This protein binds this small molecule.
Small molecule (SMILES): Nc1ncnc2c1ncn2[C@@H]1O[C@H](COP(=O)(O)OP(=O)(O)OP(O)(O)=S)[C@@H](O)[C@H]1O

Sequence of chain 1.A:
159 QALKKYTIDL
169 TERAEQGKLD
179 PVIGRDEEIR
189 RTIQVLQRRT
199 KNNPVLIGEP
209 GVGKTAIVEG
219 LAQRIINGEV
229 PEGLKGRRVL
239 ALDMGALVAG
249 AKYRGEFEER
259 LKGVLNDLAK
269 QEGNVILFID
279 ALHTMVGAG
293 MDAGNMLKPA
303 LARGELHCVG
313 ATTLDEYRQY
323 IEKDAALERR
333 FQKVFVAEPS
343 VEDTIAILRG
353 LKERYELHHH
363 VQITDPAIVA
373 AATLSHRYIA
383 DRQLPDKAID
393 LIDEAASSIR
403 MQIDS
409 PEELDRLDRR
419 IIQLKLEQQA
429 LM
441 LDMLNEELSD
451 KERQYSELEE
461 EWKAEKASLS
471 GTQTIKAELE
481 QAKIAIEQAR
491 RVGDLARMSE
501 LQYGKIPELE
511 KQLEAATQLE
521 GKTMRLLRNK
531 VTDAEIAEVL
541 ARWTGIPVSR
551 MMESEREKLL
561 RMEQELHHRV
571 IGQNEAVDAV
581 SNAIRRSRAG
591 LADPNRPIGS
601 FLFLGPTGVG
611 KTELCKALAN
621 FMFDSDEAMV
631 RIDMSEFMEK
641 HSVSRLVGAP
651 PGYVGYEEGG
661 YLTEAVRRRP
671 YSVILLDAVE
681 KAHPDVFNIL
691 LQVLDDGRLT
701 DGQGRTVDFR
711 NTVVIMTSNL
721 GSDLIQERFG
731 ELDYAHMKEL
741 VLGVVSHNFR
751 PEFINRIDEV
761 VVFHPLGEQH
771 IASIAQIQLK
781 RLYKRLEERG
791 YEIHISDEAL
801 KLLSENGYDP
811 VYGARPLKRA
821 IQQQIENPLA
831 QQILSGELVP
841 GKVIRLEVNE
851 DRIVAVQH

Binding-site contacts:
Ligand atom O2B contacts residue GLY211 of chain 1.B at 3.4 Å (h-bond).
Ligand atom C5 contacts residue ILE349 of chain 1.B at 3.7 Å (hydrophobic).
Ligand atom N1 contacts residue VAL180 of chain 1.B at 3.4 Å.
Ligand atom N3 contacts residue LEU353 of chain 1.B at 3.4 Å.
Ligand atom O2A contacts residue ALA214 of chain 1.B at 3.5 Å (h-bond).
Ligand atom O2B contacts residue LYS212 of chain 1.B at 2.7 Å (salt-bridge).
Ligand atom O2A contacts residue GLY211 of chain 1.B at 3.3 Å.
Ligand atom C2 contacts residue VAL180 of chain 1.B at 3.7 Å (hydrophobic).
Ligand atom C6 contacts residue ILE349 of chain 1.B at 3.7 Å (hydrophobic).
Ligand atom O3B contacts residue PRO208 of chain 1.B at 3.8 Å.
Ligand atom C1' contacts residue ILE391 of chain 1.B at 3.8 Å (hydrophobic).
Ligand atom N6 contacts residue VAL180 of chain 1.B at 3.6 Å.
Ligand atom N6 contacts residue ILE349 of chain 1.B at 3.4 Å.
Ligand atom S1G contacts residue ARG331 of chain 1.A at 3.0 Å (salt-bridge).
Ligand atom O2A contacts residue LYS212 of chain 1.B at 3.4 Å (salt-bridge).
Ligand atom O2B contacts residue THR213 of chain 1.B at 3.6 Å.
Ligand atom O1B contacts residue THR213 of chain 1.B at 3.4 Å (h-bond).
Ligand atom C5' contacts residue ASP388 of chain 1.B at 3.8 Å.
Ligand atom C5' contacts residue GLY209 of chain 1.B at 3.7 Å.
Ligand atom O3A contacts residue ARG331 of chain 1.A at 3.5 Å (salt-bridge).
Ligand atom O2' contacts residue ASP178 of chain 1.B at 3.4 Å (salt-bridge).
Ligand atom S1G contacts residue ARG332 of chain 1.A at 2.7 Å (salt-bridge).
Ligand atom O2A contacts residue THR213 of chain 1.B at 3.4 Å (h-bond).
Ligand atom O5' contacts residue GLY211 of chain 1.B at 3.5 Å.
Ligand atom O3B contacts residue GLY209 of chain 1.B at 3.2 Å (h-bond).
Ligand atom N7 contacts residue PRO387 of chain 1.B at 3.5 Å.
Ligand atom N1 contacts residue ILE181 of chain 1.B at 3.6 Å.
Ligand atom PB contacts residue ARG331 of chain 1.A at 3.9 Å.
Ligand atom O3G contacts residue THR315 of chain 1.B at 3.6 Å (h-bond).
Ligand atom O4' contacts residue ILE391 of chain 1.B at 3.5 Å.
Ligand atom O3B contacts residue ARG331 of chain 1.A at 3.5 Å (salt-bridge).
Ligand atom C2 contacts residue PRO179 of chain 1.B at 3.3 Å (hydrophobic).
Ligand atom O3G contacts residue PRO208 of chain 1.B at 3.4 Å.
Ligand atom O3G contacts residue LYS212 of chain 1.B at 3.4 Å (salt-bridge).
Ligand atom N1 contacts residue PRO179 of chain 1.B at 3.8 Å.
Ligand atom PA contacts residue GLY211 of chain 1.B at 3.8 Å.
Ligand atom N1 contacts residue ILE349 of chain 1.B at 3.8 Å.
Ligand atom C8 contacts residue PRO387 of chain 1.B at 3.6 Å (hydrophobic).
Ligand atom C6 contacts residue VAL180 of chain 1.B at 3.7 Å (hydrophobic).
Ligand atom N6 contacts residue ILE181 of chain 1.B at 3.5 Å (h-bond).

Sequence of chain 1.B:
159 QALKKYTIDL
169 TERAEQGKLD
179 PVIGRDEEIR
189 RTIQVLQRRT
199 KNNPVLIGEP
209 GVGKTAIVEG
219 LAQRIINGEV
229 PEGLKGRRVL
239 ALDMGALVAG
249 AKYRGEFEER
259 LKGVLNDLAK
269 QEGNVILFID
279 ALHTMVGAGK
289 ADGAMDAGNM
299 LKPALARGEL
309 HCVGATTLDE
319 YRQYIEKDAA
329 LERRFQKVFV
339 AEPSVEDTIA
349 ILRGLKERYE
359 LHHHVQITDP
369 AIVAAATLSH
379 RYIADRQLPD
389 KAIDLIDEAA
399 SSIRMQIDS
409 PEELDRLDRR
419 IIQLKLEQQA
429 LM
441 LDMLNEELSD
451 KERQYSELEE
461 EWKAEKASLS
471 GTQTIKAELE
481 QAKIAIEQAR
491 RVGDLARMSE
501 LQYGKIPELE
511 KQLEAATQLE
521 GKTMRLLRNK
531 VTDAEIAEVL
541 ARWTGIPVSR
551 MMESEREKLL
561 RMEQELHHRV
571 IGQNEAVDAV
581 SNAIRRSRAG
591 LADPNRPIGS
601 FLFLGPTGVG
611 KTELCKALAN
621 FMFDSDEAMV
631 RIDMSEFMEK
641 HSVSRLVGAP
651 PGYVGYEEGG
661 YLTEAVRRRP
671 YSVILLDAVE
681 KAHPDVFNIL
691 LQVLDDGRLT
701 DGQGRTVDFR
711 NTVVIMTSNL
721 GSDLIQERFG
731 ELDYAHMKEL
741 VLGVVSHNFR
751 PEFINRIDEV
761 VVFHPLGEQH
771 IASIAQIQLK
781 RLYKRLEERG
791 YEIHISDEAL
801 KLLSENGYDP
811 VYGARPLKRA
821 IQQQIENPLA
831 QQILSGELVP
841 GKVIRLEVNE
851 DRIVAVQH